Binding-site contacts:
Ligand atom C08 contacts residue HIS320 of chain 1.A at 3.4 Å.
Ligand atom N28 contacts residue GLN102 of chain 1.A at 3.9 Å.
Ligand atom C17 contacts residue PRO99 of chain 1.A at 3.9 Å (hydrophobic).
Ligand atom CL1 contacts residue VAL82 of chain 1.A at 3.9 Å.
Ligand atom C04 contacts residue TYR324 of chain 1.A at 3.7 Å (hydrophobic).
Ligand atom C04 contacts residue SER79 of chain 1.A at 3.9 Å.
Ligand atom N18 contacts residue PRO99 of chain 1.A at 3.7 Å.
Ligand atom C24 contacts residue PRO99 of chain 1.A at 3.5 Å (hydrophobic).
Ligand atom C23 contacts residue PRO99 of chain 1.A at 3.7 Å (hydrophobic).
Ligand atom C20 contacts residue TYR324 of chain 1.A at 3.9 Å (hydrophobic).
Ligand atom C05 contacts residue TYR324 of chain 1.A at 3.9 Å (hydrophobic).
Ligand atom CL1 contacts residue TRP88 of chain 1.A at 3.5 Å.
Ligand atom C19 contacts residue GLN102 of chain 1.A at 3.6 Å.
Ligand atom C04 contacts residue HIS320 of chain 1.A at 3.5 Å.
Ligand atom N32 contacts residue VAL323 of chain 1.A at 3.4 Å.
Ligand atom C13 contacts residue GLU180 of chain 1.A at 3.7 Å.
Ligand atom C31 contacts residue VAL323 of chain 1.A at 3.6 Å (hydrophobic).
Ligand atom C31 contacts residue TYR287 of chain 1.A at 3.9 Å (hydrophobic).
Ligand atom N25 contacts residue PRO99 of chain 1.A at 3.6 Å.
Ligand atom N18 contacts residue GLN102 of chain 1.A at 3.2 Å.
Ligand atom C19 contacts residue PRO99 of chain 1.A at 3.5 Å (hydrophobic).
Ligand atom O02 contacts residue HIS320 of chain 1.A at 3.3 Å (h-bond).
Ligand atom N32 contacts residue GLN102 of chain 1.A at 3.6 Å.
Ligand atom C09 contacts residue ASN294 of chain 1.A at 3.9 Å.
Ligand atom C05 contacts residue HIS320 of chain 1.A at 3.8 Å.
Ligand atom C13 contacts residue GLN155 of chain 1.A at 3.0 Å.
Ligand atom O10 contacts residue ASN294 of chain 1.A at 2.8 Å (h-bond).
Ligand atom C01 contacts residue SER79 of chain 1.A at 2.8 Å.
Ligand atom C16 contacts residue GLN102 of chain 1.A at 3.8 Å.
Ligand atom C16 contacts residue ALA103 of chain 1.A at 3.8 Å (hydrophobic).
Ligand atom C21 contacts residue ILE98 of chain 1.A at 3.7 Å (hydrophobic).
Ligand atom C31 contacts residue VAL106 of chain 1.A at 3.4 Å (hydrophobic).
Ligand atom C20 contacts residue PRO99 of chain 1.A at 3.9 Å (hydrophobic).
Ligand atom C26 contacts residue PRO99 of chain 1.A at 3.9 Å (hydrophobic).
Ligand atom C20 contacts residue GLN102 of chain 1.A at 3.3 Å.
Ligand atom CL1 contacts residue SER79 of chain 1.A at 3.7 Å.
Ligand atom C01 contacts residue HIS320 of chain 1.A at 3.4 Å.
Ligand atom C03 contacts residue HIS320 of chain 1.A at 3.4 Å.
Ligand atom CL1 contacts residue ALA78 of chain 1.A at 4.0 Å.
Ligand atom C14 contacts residue GLN155 of chain 1.A at 3.4 Å.

A protein and the small-molecule ligand that binds it are described below.
Small molecule (SMILES): COc1ccc(-n2nccn2)c(C(=O)N2CCC[C@@]2(C)c2nc3ccc(Cl)c(C)c3[nH]2)c1

Sequence of chain 1.A:
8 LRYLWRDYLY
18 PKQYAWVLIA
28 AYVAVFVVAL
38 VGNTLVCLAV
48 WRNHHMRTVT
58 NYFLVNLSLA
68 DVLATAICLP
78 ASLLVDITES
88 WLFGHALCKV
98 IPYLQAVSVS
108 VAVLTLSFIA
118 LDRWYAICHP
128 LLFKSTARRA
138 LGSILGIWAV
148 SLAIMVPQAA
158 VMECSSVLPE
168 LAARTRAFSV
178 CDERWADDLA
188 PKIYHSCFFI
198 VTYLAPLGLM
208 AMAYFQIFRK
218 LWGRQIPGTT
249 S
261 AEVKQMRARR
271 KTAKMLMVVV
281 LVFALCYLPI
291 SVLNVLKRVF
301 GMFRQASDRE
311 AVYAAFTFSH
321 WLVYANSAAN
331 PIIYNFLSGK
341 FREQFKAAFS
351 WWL